Sequence of chain 1.A:
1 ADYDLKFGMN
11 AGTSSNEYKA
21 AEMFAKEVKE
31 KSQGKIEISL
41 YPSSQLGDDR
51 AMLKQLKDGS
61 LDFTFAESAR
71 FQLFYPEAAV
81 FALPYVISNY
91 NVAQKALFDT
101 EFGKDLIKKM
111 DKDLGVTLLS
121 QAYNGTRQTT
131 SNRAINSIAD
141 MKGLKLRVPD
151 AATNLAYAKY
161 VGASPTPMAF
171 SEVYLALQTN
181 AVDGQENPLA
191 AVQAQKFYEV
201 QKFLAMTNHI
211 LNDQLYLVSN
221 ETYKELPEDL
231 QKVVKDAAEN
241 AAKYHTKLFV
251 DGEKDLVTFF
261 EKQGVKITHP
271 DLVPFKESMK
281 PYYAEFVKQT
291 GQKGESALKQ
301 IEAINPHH

Binding-site contacts:
Ligand atom C10 contacts residue ASN10 of chain 1.A at 3.9 Å.
Ligand atom O7 contacts residue ARG70 of chain 1.A at 3.8 Å.
Ligand atom C2 contacts residue ASN187 of chain 1.A at 3.8 Å.
Ligand atom O1A contacts residue PHE170 of chain 1.A at 3.5 Å.
Ligand atom C7 contacts residue ASP49 of chain 1.A at 3.6 Å.
Ligand atom C9 contacts residue GLU67 of chain 1.A at 3.6 Å.
Ligand atom O9 contacts residue ARG70 of chain 1.A at 3.5 Å.
Ligand atom C1 contacts residue ARG127 of chain 1.A at 3.9 Å.
Ligand atom O4 contacts residue ASN10 of chain 1.A at 3.6 Å.
Ligand atom C1 contacts residue ASN187 of chain 1.A at 4.0 Å.
Ligand atom C7 contacts residue GLU67 of chain 1.A at 3.4 Å.
Ligand atom O1B contacts residue ARG147 of chain 1.A at 2.8 Å (salt-bridge).
Ligand atom O10 contacts residue ASP49 of chain 1.A at 3.5 Å.
Ligand atom O9 contacts residue GLU67 of chain 1.A at 2.7 Å (salt-bridge).
Ligand atom C1 contacts residue PRO149 of chain 1.A at 4.0 Å (hydrophobic).
Ligand atom C2 contacts residue ARG127 of chain 1.A at 4.1 Å.
Ligand atom C10 contacts residue ASP49 of chain 1.A at 3.9 Å.
Ligand atom O1A contacts residue ARG147 of chain 1.A at 2.8 Å (salt-bridge).
Ligand atom C1 contacts residue ARG147 of chain 1.A at 3.5 Å.
Ligand atom O7 contacts residue ASP49 of chain 1.A at 2.8 Å (salt-bridge).
Ligand atom C9 contacts residue ALA151 of chain 1.A at 3.9 Å (hydrophobic).
Ligand atom O10 contacts residue ASN10 of chain 1.A at 2.8 Å (h-bond).
Ligand atom O2 contacts residue ASN187 of chain 1.A at 2.7 Å (h-bond).
Ligand atom O1A contacts residue ARG127 of chain 1.A at 3.2 Å (salt-bridge).
Ligand atom C11 contacts residue PHE65 of chain 1.A at 3.6 Å (hydrophobic).
Ligand atom O8 contacts residue GLU67 of chain 1.A at 2.6 Å (salt-bridge).
Ligand atom C5 contacts residue ASN10 of chain 1.A at 4.0 Å.
Ligand atom O1B contacts residue PHE170 of chain 1.A at 3.3 Å.
Ligand atom O1A contacts residue ASN187 of chain 1.A at 2.8 Å (h-bond).
Ligand atom N5 contacts residue GLU67 of chain 1.A at 4.0 Å.
Ligand atom C9 contacts residue ARG70 of chain 1.A at 3.8 Å.
Ligand atom C11 contacts residue GLN214 of chain 1.A at 3.3 Å.
Ligand atom O8 contacts residue ARG127 of chain 1.A at 3.6 Å (salt-bridge).
Ligand atom O1B contacts residue PRO149 of chain 1.A at 3.7 Å.
Ligand atom C1 contacts residue PHE170 of chain 1.A at 3.4 Å (hydrophobic).
Ligand atom C3 contacts residue PHE170 of chain 1.A at 3.6 Å (hydrophobic).
Ligand atom C8 contacts residue GLU67 of chain 1.A at 3.5 Å.
Ligand atom C11 contacts residue ALA66 of chain 1.A at 3.8 Å (hydrophobic).
Ligand atom O2 contacts residue ARG127 of chain 1.A at 2.9 Å (salt-bridge).
Ligand atom C6 contacts residue GLU67 of chain 1.A at 3.6 Å.

This small molecule binds to this protein.
Small molecule (SMILES): CC(=O)N[C@H]1[C@H]([C@H](O)[C@H](O)CO)O[C@](O)(C(=O)O)C[C@@H]1O